The small molecule below binds the protein below.
Small molecule (SMILES): CC(C)C[C@H](NC(=O)[C@H](CCc1ccccc1)NC(=O)CN1CCOCC1)C(=O)N[C@@H](Cc1ccccc1)C(=O)N[C@@H](CC(C)C)[C@@H](O)[C@H](C)CO

Sequence of chain 1.K:
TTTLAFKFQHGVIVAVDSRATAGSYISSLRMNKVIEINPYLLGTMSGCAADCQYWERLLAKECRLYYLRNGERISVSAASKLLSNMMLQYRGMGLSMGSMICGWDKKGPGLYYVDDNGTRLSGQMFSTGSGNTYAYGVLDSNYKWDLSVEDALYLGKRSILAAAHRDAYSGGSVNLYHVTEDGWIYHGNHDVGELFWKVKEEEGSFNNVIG

Binding-site contacts:
Ligand atom C59 contacts residue SER130 of chain 1.K at 3.8 Å.
Ligand atom C47 contacts residue THR1 of chain 1.K at 1.4 Å.
Ligand atom C43 contacts residue THR1 of chain 1.K at 2.7 Å.
Ligand atom O48 contacts residue GLY47 of chain 1.K at 3.5 Å (h-bond).
Ligand atom C17 contacts residue TYR106 of chain 1.L at 3.6 Å (hydrophobic).
Ligand atom C23 contacts residue THR21 of chain 1.K at 3.5 Å.
Ligand atom C33 contacts residue GLY47 of chain 1.K at 3.9 Å.
Ligand atom N30 contacts residue THR21 of chain 1.K at 3.3 Å (h-bond).
Ligand atom C58 contacts residue THR1 of chain 1.K at 2.4 Å.
Ligand atom C42 contacts residue LYS33 of chain 1.K at 3.8 Å.
Ligand atom C51 contacts residue THR1 of chain 1.K at 1.5 Å.
Ligand atom O60 contacts residue SER130 of chain 1.K at 3.5 Å (h-bond).
Ligand atom C59 contacts residue THR1 of chain 1.K at 2.5 Å.
Ligand atom O29 contacts residue ALA49 of chain 1.K at 3.1 Å (h-bond).
Ligand atom O40 contacts residue THR21 of chain 1.K at 3.6 Å (h-bond).
Ligand atom N22 contacts residue ASP126 of chain 1.L at 3.8 Å.
Ligand atom C58 contacts residue LYS33 of chain 1.K at 3.8 Å.
Ligand atom O60 contacts residue THR1 of chain 1.K at 2.9 Å (h-bond).
Ligand atom O40 contacts residue ALA20 of chain 1.K at 3.7 Å.
Ligand atom C58 contacts residue ARG19 of chain 1.K at 3.5 Å.
Ligand atom N41 contacts residue GLY47 of chain 1.K at 3.1 Å (h-bond).
Ligand atom C43 contacts residue GLY47 of chain 1.K at 3.8 Å.
Ligand atom O9 contacts residue PRO127 of chain 1.L at 3.8 Å.
Ligand atom C47 contacts residue LYS33 of chain 1.K at 3.8 Å.
Ligand atom C43 contacts residue LYS33 of chain 1.K at 3.8 Å.
Ligand atom C44 contacts residue GLY47 of chain 1.K at 3.5 Å.
Ligand atom C12 contacts residue ASP126 of chain 1.L at 3.9 Å.
Ligand atom C34 contacts residue GLY47 of chain 1.K at 3.7 Å.
Ligand atom C31 contacts residue GLY47 of chain 1.K at 3.2 Å.
Ligand atom O29 contacts residue CYS48 of chain 1.K at 3.8 Å.
Ligand atom C51 contacts residue TYR169 of chain 1.K at 3.5 Å (hydrophobic).
Ligand atom C39 contacts residue GLY47 of chain 1.K at 3.5 Å.
Ligand atom N41 contacts residue THR1 of chain 1.K at 3.6 Å.
Ligand atom C26 contacts residue SER130 of chain 1.L at 3.5 Å.
Ligand atom C27 contacts residue SER27 of chain 1.K at 2.6 Å.
Ligand atom C58 contacts residue TYR169 of chain 1.K at 2.8 Å (hydrophobic).
Ligand atom C42 contacts residue THR1 of chain 1.K at 2.3 Å.
Ligand atom O48 contacts residue THR1 of chain 1.K at 2.2 Å (h-bond).
Ligand atom C3 contacts residue TYR106 of chain 1.L at 3.5 Å (hydrophobic).
Ligand atom C2 contacts residue TYR106 of chain 1.L at 3.3 Å (hydrophobic).

Sequence of chain 1.L:
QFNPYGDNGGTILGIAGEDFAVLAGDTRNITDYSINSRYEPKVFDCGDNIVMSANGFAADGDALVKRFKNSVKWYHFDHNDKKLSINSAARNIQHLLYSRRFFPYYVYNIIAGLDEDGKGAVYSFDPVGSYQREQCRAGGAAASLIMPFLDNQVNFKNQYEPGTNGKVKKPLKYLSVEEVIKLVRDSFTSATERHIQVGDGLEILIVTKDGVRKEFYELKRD